Binding-site contacts:
Ligand atom O4 contacts residue TYR141 of chain 1.B at 4.3 Å.
Ligand atom C6 contacts residue HIS104 of chain 1.B at 4.1 Å.
Ligand atom O6 contacts residue HIS104 of chain 1.B at 4.2 Å.
Ligand atom O4 contacts residue ZN1 of chain 1.G at 2.3 Å.
Ligand atom C6 contacts residue ZN1 of chain 1.G at 2.8 Å.
Ligand atom C4 contacts residue HIS204 of chain 1.B at 3.9 Å.
Ligand atom O6 contacts residue ASP51 of chain 1.B at 4.0 Å.
Ligand atom O6 contacts residue HIS204 of chain 1.B at 3.2 Å (h-bond).
Ligand atom C4 contacts residue TYR141 of chain 1.B at 4.3 Å (hydrophobic).
Ligand atom C5 contacts residue TYR141 of chain 1.B at 3.3 Å (hydrophobic).
Ligand atom C3 contacts residue TYR141 of chain 1.B at 3.6 Å (hydrophobic).
Ligand atom C1 contacts residue TYR141 of chain 1.B at 4.4 Å (hydrophobic).
Ligand atom C6 contacts residue HIS100 of chain 1.B at 3.7 Å.
Ligand atom O4 contacts residue HIS100 of chain 1.B at 4.4 Å.
Ligand atom O3 contacts residue TRP172 of chain 1.B at 4.3 Å.
Ligand atom N2 contacts residue TYR141 of chain 1.B at 3.9 Å.
Ligand atom O6 contacts residue ASP50 of chain 1.B at 3.0 Å (salt-bridge).
Ligand atom C4 contacts residue HIS104 of chain 1.B at 4.2 Å.
Ligand atom N2 contacts residue TRP172 of chain 1.B at 4.1 Å.
Ligand atom O6 contacts residue ZN1 of chain 1.G at 2.4 Å.
Ligand atom O5 contacts residue LEU202 of chain 1.B at 3.9 Å.
Ligand atom O5 contacts residue TYR141 of chain 1.B at 4.2 Å.
Ligand atom C2 contacts residue TRP172 of chain 1.B at 4.0 Å (hydrophobic).
Ligand atom O5 contacts residue TRP165 of chain 1.B at 4.1 Å.
Ligand atom S1 contacts residue TYR141 of chain 1.B at 3.8 Å.
Ligand atom C5 contacts residue ZN1 of chain 1.G at 3.6 Å.
Ligand atom C6 contacts residue HIS204 of chain 1.B at 4.4 Å.
Ligand atom C6 contacts residue PRO139 of chain 1.B at 4.2 Å (hydrophobic).
Ligand atom C5 contacts residue PRO140 of chain 1.B at 4.4 Å (hydrophobic).
Ligand atom C6 contacts residue TYR141 of chain 1.B at 3.4 Å (hydrophobic).
Ligand atom O4 contacts residue HIS204 of chain 1.B at 4.2 Å.
Ligand atom C4 contacts residue ZN1 of chain 1.G at 3.4 Å.
Ligand atom O4 contacts residue ASP51 of chain 1.B at 3.9 Å.
Ligand atom C6 contacts residue ASP50 of chain 1.B at 3.7 Å.
Ligand atom C7 contacts residue TYR141 of chain 1.B at 4.1 Å (hydrophobic).
Ligand atom C6 contacts residue PRO140 of chain 1.B at 4.0 Å (hydrophobic).
Ligand atom C2 contacts residue TYR141 of chain 1.B at 4.4 Å (hydrophobic).
Ligand atom O3 contacts residue TYR141 of chain 1.B at 4.0 Å.
Ligand atom O6 contacts residue HIS100 of chain 1.B at 3.6 Å (h-bond).
Ligand atom O4 contacts residue HIS104 of chain 1.B at 2.9 Å (h-bond).

Sequence of chain 1.D:
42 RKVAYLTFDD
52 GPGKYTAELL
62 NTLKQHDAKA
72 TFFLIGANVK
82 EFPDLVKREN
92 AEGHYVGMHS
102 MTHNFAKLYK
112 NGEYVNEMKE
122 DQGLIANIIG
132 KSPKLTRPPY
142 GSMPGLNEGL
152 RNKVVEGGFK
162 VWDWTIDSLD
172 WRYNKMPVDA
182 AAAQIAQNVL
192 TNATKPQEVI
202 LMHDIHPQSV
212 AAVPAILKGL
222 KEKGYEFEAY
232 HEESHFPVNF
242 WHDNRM

Sequence of chain 1.B:
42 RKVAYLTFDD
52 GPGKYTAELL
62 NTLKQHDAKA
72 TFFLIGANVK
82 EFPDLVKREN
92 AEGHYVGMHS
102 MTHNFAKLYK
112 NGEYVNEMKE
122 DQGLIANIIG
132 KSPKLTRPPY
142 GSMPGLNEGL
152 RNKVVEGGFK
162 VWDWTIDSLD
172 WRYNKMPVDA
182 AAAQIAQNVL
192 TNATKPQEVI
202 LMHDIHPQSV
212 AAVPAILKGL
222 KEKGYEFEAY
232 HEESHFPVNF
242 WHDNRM

A protein and the small-molecule ligand that binds it are described below.
Small molecule (SMILES): CCNC1=N[C@@H]2[C@@H](O)[C@H](O)[C@@H](CO)O[C@@H]2S1